This small molecule binds to this protein.
Small molecule (SMILES): OC[C@H]1O[C@@H](O)[C@H](O)[C@@H](O)[C@H]1O

Sequence of chain 1.CA:
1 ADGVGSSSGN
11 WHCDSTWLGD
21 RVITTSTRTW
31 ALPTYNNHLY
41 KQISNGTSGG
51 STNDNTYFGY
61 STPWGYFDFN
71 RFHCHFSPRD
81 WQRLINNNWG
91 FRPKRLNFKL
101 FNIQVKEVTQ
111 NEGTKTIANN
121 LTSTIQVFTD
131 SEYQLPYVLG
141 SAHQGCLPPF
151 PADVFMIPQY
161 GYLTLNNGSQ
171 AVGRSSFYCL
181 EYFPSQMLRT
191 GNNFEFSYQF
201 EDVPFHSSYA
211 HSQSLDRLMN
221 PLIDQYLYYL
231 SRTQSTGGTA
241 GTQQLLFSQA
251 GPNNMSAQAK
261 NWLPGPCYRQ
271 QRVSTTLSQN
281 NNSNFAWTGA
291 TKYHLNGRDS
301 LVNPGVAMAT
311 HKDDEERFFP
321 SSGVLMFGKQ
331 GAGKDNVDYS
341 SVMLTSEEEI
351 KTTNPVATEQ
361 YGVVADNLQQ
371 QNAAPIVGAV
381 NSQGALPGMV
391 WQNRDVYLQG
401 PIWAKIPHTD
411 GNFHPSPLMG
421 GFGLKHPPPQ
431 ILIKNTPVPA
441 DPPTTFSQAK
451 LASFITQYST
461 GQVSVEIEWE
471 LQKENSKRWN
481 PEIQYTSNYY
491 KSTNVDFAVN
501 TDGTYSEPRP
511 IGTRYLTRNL

Sequence of chain 1.OA:
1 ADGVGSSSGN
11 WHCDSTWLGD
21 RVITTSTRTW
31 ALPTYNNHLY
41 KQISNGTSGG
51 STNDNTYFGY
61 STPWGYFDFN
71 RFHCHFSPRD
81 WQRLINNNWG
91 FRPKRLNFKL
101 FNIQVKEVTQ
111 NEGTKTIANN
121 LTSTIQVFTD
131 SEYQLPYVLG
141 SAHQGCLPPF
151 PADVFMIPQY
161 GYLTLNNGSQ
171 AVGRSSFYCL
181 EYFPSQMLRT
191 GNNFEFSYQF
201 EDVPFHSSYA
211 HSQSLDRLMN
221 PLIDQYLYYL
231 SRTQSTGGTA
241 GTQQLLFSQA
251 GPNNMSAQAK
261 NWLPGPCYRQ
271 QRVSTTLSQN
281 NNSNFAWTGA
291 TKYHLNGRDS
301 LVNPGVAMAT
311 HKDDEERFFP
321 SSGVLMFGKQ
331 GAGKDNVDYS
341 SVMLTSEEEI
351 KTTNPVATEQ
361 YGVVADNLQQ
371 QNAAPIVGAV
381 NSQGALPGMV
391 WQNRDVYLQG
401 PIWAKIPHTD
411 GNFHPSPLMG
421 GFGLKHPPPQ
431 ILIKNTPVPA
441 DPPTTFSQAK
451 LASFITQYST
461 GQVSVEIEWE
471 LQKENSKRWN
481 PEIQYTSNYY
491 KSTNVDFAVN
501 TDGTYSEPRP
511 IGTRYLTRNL

Binding-site contacts:
Ligand atom O2 contacts residue ASN55 of chain 1.OA at 3.5 Å (h-bond).
Ligand atom O2 contacts residue THR52 of chain 1.OA at 4.4 Å.
Ligand atom O3 contacts residue ALA257 of chain 1.CA at 4.5 Å.
Ligand atom O2 contacts residue ASN254 of chain 1.CA at 4.0 Å.
Ligand atom C3 contacts residue ASN254 of chain 1.CA at 4.1 Å.
Ligand atom C5 contacts residue TRP287 of chain 1.OA at 3.9 Å (hydrophobic).
Ligand atom O2 contacts residue SER256 of chain 1.CA at 4.0 Å.
Ligand atom O3 contacts residue ASN254 of chain 1.CA at 3.8 Å.
Ligand atom O4 contacts residue TRP287 of chain 1.OA at 2.1 Å.
Ligand atom C3 contacts residue TRP287 of chain 1.OA at 4.3 Å (hydrophobic).
Ligand atom O5 contacts residue TRP287 of chain 1.OA at 3.3 Å.
Ligand atom C1 contacts residue TRP287 of chain 1.OA at 3.8 Å (hydrophobic).
Ligand atom O3 contacts residue TRP287 of chain 1.OA at 3.8 Å.
Ligand atom O1 contacts residue TRP287 of chain 1.OA at 3.0 Å (h-bond).
Ligand atom C4 contacts residue TRP287 of chain 1.OA at 3.4 Å (hydrophobic).
Ligand atom C6 contacts residue TRP287 of chain 1.OA at 3.8 Å (hydrophobic).
Ligand atom C2 contacts residue TRP287 of chain 1.OA at 3.8 Å (hydrophobic).